This protein binds this small molecule.
Small molecule (SMILES): O[C@@H]1[C@@H](O)[C@H](O)OC[C@H]1O

Sequence of chain 1.A:
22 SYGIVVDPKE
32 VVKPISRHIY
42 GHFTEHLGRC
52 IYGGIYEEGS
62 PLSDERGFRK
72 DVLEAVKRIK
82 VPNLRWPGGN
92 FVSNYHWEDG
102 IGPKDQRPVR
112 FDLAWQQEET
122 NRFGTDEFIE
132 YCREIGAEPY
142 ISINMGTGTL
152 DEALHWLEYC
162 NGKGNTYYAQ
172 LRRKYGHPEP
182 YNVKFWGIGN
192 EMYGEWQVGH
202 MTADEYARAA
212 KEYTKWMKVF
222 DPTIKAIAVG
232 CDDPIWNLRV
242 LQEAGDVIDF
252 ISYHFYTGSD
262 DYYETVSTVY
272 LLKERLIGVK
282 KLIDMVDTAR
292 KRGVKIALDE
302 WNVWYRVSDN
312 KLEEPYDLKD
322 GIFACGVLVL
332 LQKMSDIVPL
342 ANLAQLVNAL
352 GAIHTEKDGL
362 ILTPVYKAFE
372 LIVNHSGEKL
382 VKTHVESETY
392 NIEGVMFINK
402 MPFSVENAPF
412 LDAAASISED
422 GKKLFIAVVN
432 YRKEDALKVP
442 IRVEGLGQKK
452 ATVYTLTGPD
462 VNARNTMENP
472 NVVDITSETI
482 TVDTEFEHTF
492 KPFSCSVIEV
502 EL

Binding-site contacts:
Ligand atom O4 contacts residue TRP116 of chain 1.A at 4.5 Å.
Ligand atom C2 contacts residue GLN118 of chain 1.A at 4.3 Å.
Ligand atom O4 contacts residue GLN118 of chain 1.A at 3.4 Å.
Ligand atom C3 contacts residue GLU119 of chain 1.A at 4.1 Å.
Ligand atom C4 contacts residue LEU48 of chain 1.A at 4.4 Å (hydrophobic).
Ligand atom O3 contacts residue GLU119 of chain 1.A at 3.3 Å (salt-bridge).
Ligand atom O4 contacts residue LEU48 of chain 1.A at 3.7 Å.
Ligand atom C4 contacts residue GLY49 of chain 1.A at 3.2 Å.
Ligand atom O3 contacts residue GLN118 of chain 1.A at 4.1 Å.
Ligand atom O3 contacts residue TYR53 of chain 1.A at 4.0 Å.
Ligand atom O4 contacts residue HIS47 of chain 1.A at 4.2 Å.
Ligand atom C5 contacts residue LEU48 of chain 1.A at 4.4 Å (hydrophobic).
Ligand atom C4 contacts residue GLN118 of chain 1.A at 4.0 Å.
Ligand atom O2 contacts residue GLN118 of chain 1.A at 4.2 Å.
Ligand atom O3 contacts residue GLU120 of chain 1.A at 4.0 Å.
Ligand atom O2 contacts residue GLU119 of chain 1.A at 3.5 Å (salt-bridge).
Ligand atom C3 contacts residue GLN118 of chain 1.A at 3.5 Å.
Ligand atom C5 contacts residue GLY49 of chain 1.A at 2.4 Å.
Ligand atom O4 contacts residue GLY49 of chain 1.A at 2.8 Å (h-bond).
Ligand atom C1 contacts residue GLN118 of chain 1.A at 3.9 Å.
Ligand atom O5 contacts residue GLY49 of chain 1.A at 3.4 Å (h-bond).
Ligand atom O1 contacts residue GLN118 of chain 1.A at 3.9 Å.
Ligand atom C2 contacts residue GLU119 of chain 1.A at 4.3 Å.
Ligand atom C5 contacts residue ARG50 of chain 1.A at 4.1 Å.